Sequence of chain 3.B:
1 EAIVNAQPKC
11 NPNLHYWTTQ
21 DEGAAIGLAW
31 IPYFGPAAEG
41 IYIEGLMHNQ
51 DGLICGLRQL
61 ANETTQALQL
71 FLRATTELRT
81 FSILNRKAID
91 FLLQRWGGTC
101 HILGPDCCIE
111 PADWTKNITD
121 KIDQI

Sequence of chain 1.B:
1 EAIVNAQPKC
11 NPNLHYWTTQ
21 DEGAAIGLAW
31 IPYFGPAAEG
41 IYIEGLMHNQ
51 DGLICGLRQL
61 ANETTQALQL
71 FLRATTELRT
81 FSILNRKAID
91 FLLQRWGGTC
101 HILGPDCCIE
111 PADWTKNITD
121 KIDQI

Binding-site contacts:
Ligand atom O4 contacts residue GLU129 of chain 1.A at 4.1 Å.
Ligand atom C5 contacts residue GLU129 of chain 1.A at 4.0 Å.
Ligand atom O7 contacts residue LEU43 of chain 1.A at 3.9 Å.
Ligand atom C2 contacts residue ASN62 of chain 1.B at 2.5 Å.
Ligand atom C8 contacts residue VAL153 of chain 1.A at 3.9 Å (hydrophobic).
Ligand atom C3 contacts residue GLU129 of chain 1.A at 4.3 Å.
Ligand atom O7 contacts residue VAL153 of chain 1.A at 4.1 Å.
Ligand atom O6 contacts residue ILE31 of chain 3.B at 4.2 Å.
Ligand atom O7 contacts residue GLU129 of chain 1.A at 4.5 Å.
Ligand atom C8 contacts residue PRO8 of chain 1.B at 3.5 Å (hydrophobic).
Ligand atom C5 contacts residue ASN62 of chain 1.B at 3.6 Å.
Ligand atom C4 contacts residue GLU129 of chain 1.A at 4.4 Å.
Ligand atom C7 contacts residue ASN62 of chain 1.B at 3.6 Å.
Ligand atom C8 contacts residue ALA131 of chain 1.A at 3.7 Å (hydrophobic).
Ligand atom O6 contacts residue GLU129 of chain 1.A at 3.8 Å.
Ligand atom N2 contacts residue ASN62 of chain 1.B at 3.0 Å (h-bond).
Ligand atom O5 contacts residue GLN7 of chain 1.B at 3.1 Å (h-bond).
Ligand atom O6 contacts residue ALA6 of chain 1.B at 4.3 Å.
Ligand atom C8 contacts residue TRP30 of chain 3.B at 4.0 Å (hydrophobic).
Ligand atom O7 contacts residue ALA131 of chain 1.A at 4.1 Å.
Ligand atom C7 contacts residue VAL153 of chain 1.A at 4.3 Å (hydrophobic).
Ligand atom C1 contacts residue GLN7 of chain 1.B at 3.9 Å.
Ligand atom C5 contacts residue GLN7 of chain 1.B at 4.0 Å.
Ligand atom C6 contacts residue GLU129 of chain 1.A at 4.3 Å.
Ligand atom O6 contacts residue PRO8 of chain 1.B at 3.9 Å.
Ligand atom C4 contacts residue ASN62 of chain 1.B at 4.2 Å.
Ligand atom C6 contacts residue ALA6 of chain 1.B at 4.4 Å (hydrophobic).
Ligand atom C8 contacts residue THR65 of chain 1.B at 3.6 Å.
Ligand atom C6 contacts residue GLN7 of chain 1.B at 3.6 Å.
Ligand atom O6 contacts residue GLN7 of chain 1.B at 2.6 Å (h-bond).
Ligand atom O5 contacts residue ASN62 of chain 1.B at 2.3 Å (h-bond).
Ligand atom N2 contacts residue GLU129 of chain 1.A at 4.3 Å.
Ligand atom O6 contacts residue LEU28 of chain 3.B at 4.3 Å.
Ligand atom C7 contacts residue GLU129 of chain 1.A at 3.9 Å.
Ligand atom O3 contacts residue GLU129 of chain 1.A at 3.9 Å.
Ligand atom C8 contacts residue GLY130 of chain 1.A at 3.8 Å.
Ligand atom C1 contacts residue ASN62 of chain 1.B at 1.4 Å.
Ligand atom C8 contacts residue GLU129 of chain 1.A at 3.5 Å.
Ligand atom O7 contacts residue ASN62 of chain 1.B at 3.9 Å.
Ligand atom C3 contacts residue ASN62 of chain 1.B at 3.8 Å.

Sequence of chain 1.A:
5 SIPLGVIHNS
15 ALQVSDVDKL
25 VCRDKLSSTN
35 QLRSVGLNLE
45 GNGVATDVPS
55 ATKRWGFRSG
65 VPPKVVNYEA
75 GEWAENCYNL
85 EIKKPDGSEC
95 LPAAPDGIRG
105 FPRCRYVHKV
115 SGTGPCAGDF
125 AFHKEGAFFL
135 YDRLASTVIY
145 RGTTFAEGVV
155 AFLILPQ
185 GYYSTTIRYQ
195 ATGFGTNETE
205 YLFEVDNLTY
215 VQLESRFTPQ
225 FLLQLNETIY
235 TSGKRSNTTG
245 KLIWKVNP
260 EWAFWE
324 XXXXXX

A small-molecule ligand and the protein it binds are described below.
Small molecule (SMILES): CC(=O)N[C@H]1[C@H](O[C@H]2[C@H](O)[C@@H](NC(C)=O)CO[C@@H]2CO)O[C@H](CO)[C@@H](O[C@@H]2O[C@H](CO[C@H]3O[C@H](CO)[C@@H](O)[C@H](O)[C@@H]3O)[C@@H](O)[C@H](O)[C@@H]2O)[C@@H]1O